Sequence of chain 1.I:
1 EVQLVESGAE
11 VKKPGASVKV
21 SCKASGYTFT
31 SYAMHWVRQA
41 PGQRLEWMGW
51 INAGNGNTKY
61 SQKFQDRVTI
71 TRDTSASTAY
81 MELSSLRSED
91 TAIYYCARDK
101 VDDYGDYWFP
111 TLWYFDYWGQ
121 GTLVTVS

Sequence of chain 1.C:
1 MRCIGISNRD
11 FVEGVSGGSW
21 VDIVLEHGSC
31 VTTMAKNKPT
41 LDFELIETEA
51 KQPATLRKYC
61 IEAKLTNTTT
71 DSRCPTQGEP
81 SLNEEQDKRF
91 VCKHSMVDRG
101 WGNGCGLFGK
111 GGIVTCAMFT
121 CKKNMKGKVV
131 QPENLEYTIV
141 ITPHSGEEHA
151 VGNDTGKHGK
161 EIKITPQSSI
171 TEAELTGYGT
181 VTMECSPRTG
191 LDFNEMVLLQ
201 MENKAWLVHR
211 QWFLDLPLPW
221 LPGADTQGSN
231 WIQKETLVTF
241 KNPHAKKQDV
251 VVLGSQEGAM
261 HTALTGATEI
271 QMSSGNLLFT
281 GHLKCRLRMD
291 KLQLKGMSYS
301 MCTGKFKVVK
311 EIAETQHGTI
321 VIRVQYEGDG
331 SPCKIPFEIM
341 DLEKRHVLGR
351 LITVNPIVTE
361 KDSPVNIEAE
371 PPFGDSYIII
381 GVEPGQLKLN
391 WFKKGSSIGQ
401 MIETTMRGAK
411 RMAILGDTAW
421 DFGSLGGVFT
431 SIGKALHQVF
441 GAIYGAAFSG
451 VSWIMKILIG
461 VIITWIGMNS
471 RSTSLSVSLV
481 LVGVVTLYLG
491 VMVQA

This small molecule binds to this protein.
Small molecule (SMILES): CC(=O)N[C@@H]1[C@@H](O)[C@H](O)[C@@H](CO)O[C@H]1O

Binding-site contacts:
Ligand atom O7 contacts residue ASN67 of chain 1.C at 4.1 Å.
Ligand atom C5 contacts residue ASN67 of chain 1.C at 3.7 Å.
Ligand atom O6 contacts residue GLN65 of chain 1.I at 2.5 Å (h-bond).
Ligand atom C4 contacts residue ASP66 of chain 1.I at 4.0 Å.
Ligand atom O6 contacts residue ASN67 of chain 1.C at 4.0 Å.
Ligand atom C3 contacts residue ASN67 of chain 1.C at 3.8 Å.
Ligand atom C8 contacts residue PHE90 of chain 1.C at 3.7 Å (hydrophobic).
Ligand atom O4 contacts residue GLN65 of chain 1.I at 3.6 Å.
Ligand atom O5 contacts residue GLN65 of chain 1.I at 3.7 Å.
Ligand atom O4 contacts residue ASP66 of chain 1.I at 2.7 Å (salt-bridge).
Ligand atom O6 contacts residue TYR60 of chain 1.I at 4.2 Å.
Ligand atom C7 contacts residue ASN67 of chain 1.C at 3.7 Å.
Ligand atom N2 contacts residue ASN67 of chain 1.C at 2.9 Å (h-bond).
Ligand atom C2 contacts residue ASN67 of chain 1.C at 2.4 Å.
Ligand atom O5 contacts residue ASN67 of chain 1.C at 2.4 Å (h-bond).
Ligand atom C5 contacts residue GLN65 of chain 1.I at 3.7 Å.
Ligand atom C6 contacts residue GLN65 of chain 1.I at 3.5 Å.
Ligand atom C1 contacts residue ASN67 of chain 1.C at 1.4 Å.
Ligand atom C4 contacts residue ASN67 of chain 1.C at 4.2 Å.
Ligand atom C2 contacts residue GLN65 of chain 1.I at 4.4 Å.
Ligand atom O3 contacts residue GLN65 of chain 1.I at 3.6 Å.
Ligand atom C7 contacts residue PHE90 of chain 1.C at 4.4 Å (hydrophobic).
Ligand atom C3 contacts residue GLN65 of chain 1.I at 4.0 Å.
Ligand atom C4 contacts residue GLN65 of chain 1.I at 3.3 Å.